This small molecule binds to this protein.
Small molecule (SMILES): NCC(=O)O

Sequence of chain 1.B:
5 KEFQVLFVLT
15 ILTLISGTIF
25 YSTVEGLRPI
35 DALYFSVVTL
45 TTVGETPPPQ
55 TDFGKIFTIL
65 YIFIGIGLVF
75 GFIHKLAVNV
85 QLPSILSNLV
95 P

Binding-site contacts:
Ligand atom O contacts residue PRO33 of chain 1.B at 4.1 Å.
Ligand atom N contacts residue PRO33 of chain 1.B at 4.2 Å.
Ligand atom OXT contacts residue GLY1 of chain 1.T at 2.8 Å (h-bond).
Ligand atom OXT contacts residue LEU37 of chain 1.B at 4.4 Å.
Ligand atom O contacts residue ILE34 of chain 1.B at 4.1 Å.
Ligand atom C contacts residue GLY1 of chain 1.T at 4.0 Å.